Sequence of chain 1.C:
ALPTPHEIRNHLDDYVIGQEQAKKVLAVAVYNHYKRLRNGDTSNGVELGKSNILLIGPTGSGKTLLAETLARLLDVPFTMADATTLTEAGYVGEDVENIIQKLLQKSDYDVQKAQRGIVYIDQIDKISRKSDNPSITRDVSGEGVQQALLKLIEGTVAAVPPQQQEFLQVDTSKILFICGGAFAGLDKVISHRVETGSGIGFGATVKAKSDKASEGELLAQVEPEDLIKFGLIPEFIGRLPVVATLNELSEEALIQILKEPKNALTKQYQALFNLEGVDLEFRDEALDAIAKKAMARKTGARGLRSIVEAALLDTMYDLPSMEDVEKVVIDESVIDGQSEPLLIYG

Binding-site contacts:
Ligand atom O3B contacts residue GLY61 of chain 1.B at 3.3 Å (h-bond).
Ligand atom PA contacts residue ARG309 of chain 1.B at 3.7 Å.
Ligand atom O3A contacts residue GLY61 of chain 1.B at 3.4 Å.
Ligand atom O3A contacts residue LYS64 of chain 1.B at 3.6 Å (salt-bridge).
Ligand atom O2A contacts residue LYS64 of chain 1.B at 3.1 Å (salt-bridge).
Ligand atom O1A contacts residue THR65 of chain 1.B at 3.4 Å.
Ligand atom O2B contacts residue LYS64 of chain 1.B at 3.2 Å (salt-bridge).
Ligand atom O3A contacts residue ARG309 of chain 1.B at 3.3 Å (salt-bridge).
Ligand atom O2A contacts residue THR65 of chain 1.B at 2.6 Å (h-bond).
Ligand atom N6 contacts residue VAL17 of chain 1.B at 3.6 Å.
Ligand atom O1B contacts residue GLY61 of chain 1.B at 3.4 Å (h-bond).
Ligand atom N3 contacts residue ILE264 of chain 1.B at 3.5 Å.
Ligand atom O2B contacts residue THR65 of chain 1.B at 2.7 Å (h-bond).
Ligand atom N1 contacts residue ILE264 of chain 1.B at 3.4 Å.
Ligand atom O3G contacts residue ARG246 of chain 1.C at 2.6 Å (salt-bridge).
Ligand atom O3B contacts residue ARG309 of chain 1.B at 2.4 Å (salt-bridge).
Ligand atom N6 contacts residue ILE18 of chain 1.B at 3.0 Å (h-bond).
Ligand atom O1A contacts residue ARG309 of chain 1.B at 3.0 Å (salt-bridge).
Ligand atom PB contacts residue LYS64 of chain 1.B at 3.5 Å.
Ligand atom O3A contacts residue GLY63 of chain 1.B at 3.1 Å (h-bond).
Ligand atom C8 contacts residue GLY61 of chain 1.B at 3.4 Å.
Ligand atom O3G contacts residue ARG309 of chain 1.B at 3.5 Å (salt-bridge).
Ligand atom C8 contacts residue GLY63 of chain 1.B at 3.5 Å.
Ligand atom N7 contacts residue SER62 of chain 1.B at 2.8 Å (h-bond).
Ligand atom O2A contacts residue LEU66 of chain 1.B at 2.6 Å (h-bond).
Ligand atom PB contacts residue GLY61 of chain 1.B at 3.7 Å.
Ligand atom C2 contacts residue ILE264 of chain 1.B at 3.4 Å (hydrophobic).
Ligand atom N1 contacts residue ILE18 of chain 1.B at 3.6 Å (h-bond).
Ligand atom O1B contacts residue LYS64 of chain 1.B at 3.3 Å (salt-bridge).
Ligand atom S1G contacts residue ARG309 of chain 1.B at 2.8 Å (salt-bridge).
Ligand atom O3G contacts residue THR65 of chain 1.B at 3.2 Å (h-bond).
Ligand atom PG contacts residue ARG309 of chain 1.B at 3.3 Å.
Ligand atom C1' contacts residue ALA308 of chain 1.B at 3.6 Å (hydrophobic).
Ligand atom N7 contacts residue GLY63 of chain 1.B at 3.1 Å.
Ligand atom O1B contacts residue GLY63 of chain 1.B at 3.2 Å (h-bond).
Ligand atom O1B contacts residue SER62 of chain 1.B at 3.0 Å (h-bond).
Ligand atom O3A contacts residue SER62 of chain 1.B at 3.6 Å.
Ligand atom O2A contacts residue GLY63 of chain 1.B at 3.1 Å.
Ligand atom S1G contacts residue GLU242 of chain 1.C at 3.6 Å.
Ligand atom PB contacts residue ARG309 of chain 1.B at 3.4 Å.

Sequence of chain 1.B:
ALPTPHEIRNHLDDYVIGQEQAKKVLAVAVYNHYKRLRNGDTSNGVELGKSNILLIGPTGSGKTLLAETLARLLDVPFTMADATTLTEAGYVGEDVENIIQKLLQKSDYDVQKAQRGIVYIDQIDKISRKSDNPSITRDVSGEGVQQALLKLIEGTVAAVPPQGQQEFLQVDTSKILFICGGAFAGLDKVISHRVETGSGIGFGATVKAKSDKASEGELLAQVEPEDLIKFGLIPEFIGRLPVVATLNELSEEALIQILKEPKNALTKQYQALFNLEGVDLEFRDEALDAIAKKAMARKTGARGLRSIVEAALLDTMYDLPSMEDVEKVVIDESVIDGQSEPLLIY

The small molecule below binds the protein below.
Small molecule (SMILES): Nc1ncnc2c1ncn2[C@@H]1O[C@H](COP(=O)(O)OP(=O)(O)OP(O)(O)=S)[C@@H](O)[C@H]1O